This protein binds this small molecule.
Small molecule (SMILES): COc1cc2c(cc1OC)CC(=O)NC2

Sequence of chain 1.B:
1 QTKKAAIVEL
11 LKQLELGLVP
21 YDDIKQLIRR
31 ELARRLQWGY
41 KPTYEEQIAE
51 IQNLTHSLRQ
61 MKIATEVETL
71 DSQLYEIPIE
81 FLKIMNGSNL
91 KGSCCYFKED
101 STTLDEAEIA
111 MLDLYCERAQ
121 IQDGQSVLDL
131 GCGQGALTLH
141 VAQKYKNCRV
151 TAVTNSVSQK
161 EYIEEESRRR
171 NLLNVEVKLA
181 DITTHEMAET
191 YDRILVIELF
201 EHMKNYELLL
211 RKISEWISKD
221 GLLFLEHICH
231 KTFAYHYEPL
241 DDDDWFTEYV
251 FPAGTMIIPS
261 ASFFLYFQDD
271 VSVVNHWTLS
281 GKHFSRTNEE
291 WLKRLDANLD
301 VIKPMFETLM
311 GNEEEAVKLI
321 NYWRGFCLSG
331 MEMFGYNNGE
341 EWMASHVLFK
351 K

Binding-site contacts:
Ligand atom OAI contacts residue PHE251 of chain 1.B at 4.2 Å.
Ligand atom CAA contacts residue PHE326 of chain 1.B at 3.9 Å (hydrophobic).
Ligand atom NAH contacts residue GLU198 of chain 1.B at 3.4 Å (salt-bridge).
Ligand atom CAA contacts residue PHE251 of chain 1.B at 3.4 Å (hydrophobic).
Ligand atom CAO contacts residue PHE251 of chain 1.B at 3.5 Å (hydrophobic).
Ligand atom CAN contacts residue PHE284 of chain 1.B at 4.0 Å (hydrophobic).
Ligand atom OAI contacts residue GLY330 of chain 1.B at 4.0 Å.
Ligand atom CAN contacts residue PHE251 of chain 1.B at 3.6 Å (hydrophobic).
Ligand atom CAB contacts residue MET333 of chain 1.B at 3.9 Å (hydrophobic).
Ligand atom CAK contacts residue TYR75 of chain 1.B at 4.1 Å (hydrophobic).
Ligand atom OAJ contacts residue PHE334 of chain 1.B at 3.7 Å.
Ligand atom OAC contacts residue GLU198 of chain 1.B at 3.5 Å (salt-bridge).
Ligand atom CAG contacts residue ILE228 of chain 1.B at 4.2 Å (hydrophobic).
Ligand atom CAO contacts residue PHE334 of chain 1.B at 4.1 Å (hydrophobic).
Ligand atom CAB contacts residue MET256 of chain 1.B at 4.0 Å (hydrophobic).
Ligand atom CAE contacts residue MET256 of chain 1.B at 3.8 Å (hydrophobic).
Ligand atom CAL contacts residue GLU198 of chain 1.B at 4.2 Å.
Ligand atom CAD contacts residue PHE284 of chain 1.B at 3.5 Å (hydrophobic).
Ligand atom CAF contacts residue GLY92 of chain 1.B at 3.9 Å.
Ligand atom OAJ contacts residue PHE251 of chain 1.B at 3.6 Å.
Ligand atom CAB contacts residue PHE334 of chain 1.B at 3.8 Å (hydrophobic).
Ligand atom CAK contacts residue GLU198 of chain 1.B at 3.6 Å.
Ligand atom OAI contacts residue PHE334 of chain 1.B at 4.1 Å.
Ligand atom CAF contacts residue GLU198 of chain 1.B at 3.4 Å.
Ligand atom NAH contacts residue TYR75 of chain 1.B at 4.1 Å.
Ligand atom OAC contacts residue TYR75 of chain 1.B at 3.4 Å (h-bond).
Ligand atom CAA contacts residue GLY330 of chain 1.B at 4.2 Å.
Ligand atom OAC contacts residue HIS202 of chain 1.B at 3.3 Å (h-bond).
Ligand atom CAB contacts residue ILE228 of chain 1.B at 3.6 Å (hydrophobic).
Ligand atom CAL contacts residue PHE251 of chain 1.B at 4.1 Å (hydrophobic).
Ligand atom CAG contacts residue GLU198 of chain 1.B at 3.8 Å.
Ligand atom CAL contacts residue PHE284 of chain 1.B at 3.8 Å (hydrophobic).
Ligand atom CAB contacts residue ILE258 of chain 1.B at 4.0 Å (hydrophobic).
Ligand atom CAM contacts residue PHE251 of chain 1.B at 4.0 Å (hydrophobic).
Ligand atom NAH contacts residue GLY92 of chain 1.B at 4.2 Å.
Ligand atom CAD contacts residue PHE326 of chain 1.B at 4.0 Å (hydrophobic).
Ligand atom CAD contacts residue PHE251 of chain 1.B at 3.9 Å (hydrophobic).
Ligand atom CAF contacts residue PHE284 of chain 1.B at 3.8 Å (hydrophobic).
Ligand atom CAE contacts residue ILE228 of chain 1.B at 4.0 Å (hydrophobic).
Ligand atom CAE contacts residue PHE251 of chain 1.B at 3.7 Å (hydrophobic).